Binding-site contacts:
Ligand atom O2 contacts residue LYS225 of chain 1.E at 3.5 Å (salt-bridge).
Ligand atom C5 contacts residue THR128 of chain 1.E at 3.9 Å.
Ligand atom O3 contacts residue NAP1 of chain 1.FA at 4.2 Å.
Ligand atom C1 contacts residue THR128 of chain 1.E at 4.1 Å.
Ligand atom O5 contacts residue ADP1 of chain 1.GA at 2.3 Å (h-bond).
Ligand atom C5 contacts residue PHE187 of chain 1.E at 4.3 Å (hydrophobic).
Ligand atom C2 contacts residue LYS225 of chain 1.E at 4.1 Å.
Ligand atom O4 contacts residue PHE187 of chain 1.E at 3.4 Å.
Ligand atom O5 contacts residue THR128 of chain 1.E at 4.3 Å.
Ligand atom C2 contacts residue ADP1 of chain 1.GA at 2.4 Å.
Ligand atom C3 contacts residue MET228 of chain 1.E at 4.3 Å (hydrophobic).
Ligand atom C5 contacts residue NAP1 of chain 1.FA at 3.8 Å.
Ligand atom C6 contacts residue NAP1 of chain 1.FA at 3.1 Å.
Ligand atom O2 contacts residue NAP1 of chain 1.FA at 3.1 Å (h-bond).
Ligand atom C1 contacts residue ADP1 of chain 1.GA at 1.4 Å.
Ligand atom C6 contacts residue SER163 of chain 1.E at 3.1 Å.
Ligand atom C2 contacts residue MET228 of chain 1.E at 3.8 Å (hydrophobic).
Ligand atom O6 contacts residue SER163 of chain 1.E at 3.6 Å (h-bond).
Ligand atom C2 contacts residue NAP1 of chain 1.FA at 4.2 Å.
Ligand atom O2 contacts residue MET228 of chain 1.E at 3.4 Å (h-bond).
Ligand atom C3 contacts residue THR128 of chain 1.E at 4.4 Å.
Ligand atom O5 contacts residue NAP1 of chain 1.FA at 3.9 Å.
Ligand atom O6 contacts residue NAP1 of chain 1.FA at 3.5 Å.
Ligand atom O6 contacts residue PHE215 of chain 1.E at 3.8 Å.
Ligand atom O6 contacts residue ADP1 of chain 1.GA at 3.4 Å (h-bond).
Ligand atom C3 contacts residue LYS225 of chain 1.E at 3.9 Å.
Ligand atom C6 contacts residue ADP1 of chain 1.GA at 4.2 Å.
Ligand atom C3 contacts residue SER126 of chain 1.E at 3.1 Å.
Ligand atom C4 contacts residue ADP1 of chain 1.GA at 4.2 Å.
Ligand atom O3 contacts residue SER126 of chain 1.E at 3.0 Å (h-bond).
Ligand atom C4 contacts residue NAP1 of chain 1.FA at 3.6 Å.
Ligand atom O4 contacts residue NAP1 of chain 1.FA at 3.3 Å (h-bond).
Ligand atom O3 contacts residue LYS225 of chain 1.E at 2.8 Å (salt-bridge).
Ligand atom C4 contacts residue SER126 of chain 1.E at 3.9 Å.
Ligand atom O4 contacts residue SER126 of chain 1.E at 3.3 Å (h-bond).
Ligand atom O3 contacts residue MET228 of chain 1.E at 4.1 Å.
Ligand atom C3 contacts residue ADP1 of chain 1.GA at 3.7 Å.
Ligand atom C6 contacts residue PHE187 of chain 1.E at 4.2 Å (hydrophobic).
Ligand atom C5 contacts residue ADP1 of chain 1.GA at 3.6 Å.
Ligand atom O2 contacts residue ADP1 of chain 1.GA at 2.8 Å (h-bond).

The small molecule below binds the protein below.
Small molecule (SMILES): OC[C@H]1O[C@@H](O)[C@@H](O)[C@@H](O)[C@@H]1O

Sequence of chain 1.E:
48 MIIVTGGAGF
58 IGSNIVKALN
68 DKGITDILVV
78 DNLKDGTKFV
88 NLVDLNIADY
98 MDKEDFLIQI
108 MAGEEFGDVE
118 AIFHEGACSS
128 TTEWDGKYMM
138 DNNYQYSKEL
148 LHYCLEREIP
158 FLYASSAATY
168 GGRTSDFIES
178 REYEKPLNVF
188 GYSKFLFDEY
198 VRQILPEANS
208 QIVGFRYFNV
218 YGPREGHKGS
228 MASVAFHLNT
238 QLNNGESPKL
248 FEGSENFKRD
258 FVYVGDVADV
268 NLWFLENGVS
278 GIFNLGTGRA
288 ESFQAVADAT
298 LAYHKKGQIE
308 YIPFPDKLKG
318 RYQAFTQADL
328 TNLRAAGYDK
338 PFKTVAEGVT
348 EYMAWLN